Binding-site contacts:
Ligand atom O3' contacts residue SER68 of chain 1.A at 2.6 Å (h-bond).
Ligand atom O1P contacts residue SER388 of chain 1.A at 2.8 Å (h-bond).
Ligand atom O6 contacts residue GLY413 of chain 1.A at 3.1 Å.
Ligand atom O6 contacts residue SER416 of chain 1.A at 3.5 Å (h-bond).
Ligand atom O3P contacts residue SER388 of chain 1.A at 3.3 Å (h-bond).
Ligand atom C2 contacts residue CYS331 of chain 1.A at 3.2 Å (hydrophobic).
Ligand atom O2' contacts residue ARG322 of chain 1.A at 3.4 Å (salt-bridge).
Ligand atom P contacts residue SER388 of chain 1.A at 3.6 Å.
Ligand atom O1P contacts residue TYR411 of chain 1.A at 2.6 Å (h-bond).
Ligand atom N1 contacts residue NAD1 of chain 1.I at 3.5 Å.
Ligand atom O3' contacts residue ARG322 of chain 1.A at 3.2 Å (salt-bridge).
Ligand atom O5' contacts residue GLY365 of chain 1.A at 3.4 Å.
Ligand atom N1 contacts residue GLN441 of chain 1.A at 2.9 Å (h-bond).
Ligand atom C2 contacts residue NAD1 of chain 1.I at 3.1 Å.
Ligand atom O1P contacts residue SER329 of chain 1.A at 2.6 Å (h-bond).
Ligand atom N7 contacts residue MET414 of chain 1.A at 2.9 Å (h-bond).
Ligand atom O2P contacts residue SER388 of chain 1.A at 3.6 Å (h-bond).
Ligand atom O2P contacts residue SER329 of chain 1.A at 2.9 Å (h-bond).
Ligand atom O5' contacts residue GLY328 of chain 1.A at 3.3 Å.
Ligand atom C4 contacts residue ILE330 of chain 1.A at 3.6 Å (hydrophobic).
Ligand atom O3P contacts residue GLY387 of chain 1.A at 2.8 Å (h-bond).
Ligand atom O3' contacts residue ASP364 of chain 1.A at 2.5 Å (salt-bridge).
Ligand atom C2 contacts residue GLN441 of chain 1.A at 3.4 Å.
Ligand atom O6 contacts residue GLY415 of chain 1.A at 2.8 Å (h-bond).
Ligand atom N3 contacts residue NAD1 of chain 1.I at 3.1 Å (h-bond).
Ligand atom C4' contacts residue ASP364 of chain 1.A at 3.4 Å.
Ligand atom N3 contacts residue CYS331 of chain 1.A at 3.5 Å.
Ligand atom C4 contacts residue NAD1 of chain 1.I at 3.5 Å.
Ligand atom O2' contacts residue ASN303 of chain 1.A at 3.6 Å (h-bond).
Ligand atom O2P contacts residue GLY366 of chain 1.A at 2.9 Å (h-bond).
Ligand atom C3' contacts residue SER68 of chain 1.A at 3.4 Å.
Ligand atom O2' contacts residue ASP364 of chain 1.A at 2.6 Å (salt-bridge).
Ligand atom C5 contacts residue ILE330 of chain 1.A at 3.5 Å (hydrophobic).
Ligand atom O2P contacts residue GLY328 of chain 1.A at 3.4 Å.
Ligand atom C3' contacts residue ASP364 of chain 1.A at 3.3 Å.
Ligand atom O6 contacts residue GLY442 of chain 1.A at 3.4 Å.
Ligand atom C2' contacts residue ARG322 of chain 1.A at 3.5 Å.
Ligand atom O6 contacts residue MET414 of chain 1.A at 3.2 Å (h-bond).
Ligand atom C2' contacts residue ASP364 of chain 1.A at 3.6 Å.
Ligand atom N7 contacts residue GLY413 of chain 1.A at 3.5 Å.

Sequence of chain 1.A:
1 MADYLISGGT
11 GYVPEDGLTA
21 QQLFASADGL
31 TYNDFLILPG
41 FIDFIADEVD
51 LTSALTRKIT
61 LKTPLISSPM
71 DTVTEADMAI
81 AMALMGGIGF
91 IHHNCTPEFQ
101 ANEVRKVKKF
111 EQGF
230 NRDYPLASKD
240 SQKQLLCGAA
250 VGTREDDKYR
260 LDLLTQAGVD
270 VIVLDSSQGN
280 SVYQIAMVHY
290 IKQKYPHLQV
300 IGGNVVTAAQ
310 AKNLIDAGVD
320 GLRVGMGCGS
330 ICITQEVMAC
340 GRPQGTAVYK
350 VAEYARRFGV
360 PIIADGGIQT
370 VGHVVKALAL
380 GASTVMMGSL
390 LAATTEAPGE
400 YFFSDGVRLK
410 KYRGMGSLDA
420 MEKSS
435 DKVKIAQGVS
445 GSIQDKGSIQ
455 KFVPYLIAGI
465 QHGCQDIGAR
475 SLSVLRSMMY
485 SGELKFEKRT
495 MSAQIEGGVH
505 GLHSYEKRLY

A small-molecule ligand and the protein it binds are described below.
Small molecule (SMILES): O=c1[nH]cnc2c1ncn2[C@@H]1O[C@H](COP(=O)(O)O)[C@@H](O)[C@H]1O